Sequence of chain 1.B:
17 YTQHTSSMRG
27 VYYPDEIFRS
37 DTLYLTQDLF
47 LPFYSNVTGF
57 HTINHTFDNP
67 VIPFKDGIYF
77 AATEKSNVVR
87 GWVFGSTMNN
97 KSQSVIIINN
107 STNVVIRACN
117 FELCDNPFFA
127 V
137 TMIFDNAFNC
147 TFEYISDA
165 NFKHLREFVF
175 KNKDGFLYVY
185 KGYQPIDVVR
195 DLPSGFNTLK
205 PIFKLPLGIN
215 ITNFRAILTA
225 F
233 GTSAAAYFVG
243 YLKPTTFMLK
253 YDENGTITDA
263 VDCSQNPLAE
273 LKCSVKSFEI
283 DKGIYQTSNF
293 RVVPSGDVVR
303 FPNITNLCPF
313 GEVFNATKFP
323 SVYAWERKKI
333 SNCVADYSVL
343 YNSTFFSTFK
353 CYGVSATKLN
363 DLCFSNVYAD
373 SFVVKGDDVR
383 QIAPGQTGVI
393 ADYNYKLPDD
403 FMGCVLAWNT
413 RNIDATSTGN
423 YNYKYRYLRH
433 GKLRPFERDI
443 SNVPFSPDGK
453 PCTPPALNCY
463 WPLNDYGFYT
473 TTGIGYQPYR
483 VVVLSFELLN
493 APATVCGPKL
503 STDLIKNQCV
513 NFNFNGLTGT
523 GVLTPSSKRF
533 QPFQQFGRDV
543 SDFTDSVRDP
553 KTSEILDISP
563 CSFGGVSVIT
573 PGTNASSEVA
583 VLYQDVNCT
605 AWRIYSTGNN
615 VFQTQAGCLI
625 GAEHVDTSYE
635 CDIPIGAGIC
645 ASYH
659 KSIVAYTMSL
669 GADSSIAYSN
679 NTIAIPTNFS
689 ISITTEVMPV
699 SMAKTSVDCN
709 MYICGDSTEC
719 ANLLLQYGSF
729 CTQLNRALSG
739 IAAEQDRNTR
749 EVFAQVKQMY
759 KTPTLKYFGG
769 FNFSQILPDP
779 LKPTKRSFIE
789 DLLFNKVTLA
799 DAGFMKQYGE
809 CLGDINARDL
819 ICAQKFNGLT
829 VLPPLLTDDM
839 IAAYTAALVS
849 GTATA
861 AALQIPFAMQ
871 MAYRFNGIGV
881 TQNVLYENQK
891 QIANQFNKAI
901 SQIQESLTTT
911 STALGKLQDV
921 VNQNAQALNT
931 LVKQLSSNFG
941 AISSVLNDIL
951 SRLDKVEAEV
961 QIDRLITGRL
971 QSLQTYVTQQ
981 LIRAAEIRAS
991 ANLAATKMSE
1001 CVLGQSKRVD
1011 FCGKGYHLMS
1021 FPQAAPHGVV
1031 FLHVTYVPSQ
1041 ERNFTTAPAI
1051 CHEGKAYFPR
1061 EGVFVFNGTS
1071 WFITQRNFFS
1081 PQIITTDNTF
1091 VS

Binding-site contacts:
Ligand atom C2 contacts residue ASN106 of chain 1.B at 2.4 Å.
Ligand atom C8 contacts residue ASN106 of chain 1.B at 3.4 Å.
Ligand atom O7 contacts residue ASN106 of chain 1.B at 3.4 Å (h-bond).
Ligand atom O5 contacts residue ASN109 of chain 1.B at 3.7 Å.
Ligand atom C6 contacts residue ILE151 of chain 1.B at 4.4 Å (hydrophobic).
Ligand atom C2 contacts residue THR108 of chain 1.B at 4.1 Å.
Ligand atom N2 contacts residue THR108 of chain 1.B at 3.2 Å (h-bond).
Ligand atom O6 contacts residue VAL111 of chain 1.B at 4.4 Å.
Ligand atom C7 contacts residue THR108 of chain 1.B at 4.0 Å.
Ligand atom C8 contacts residue THR108 of chain 1.B at 3.7 Å.
Ligand atom C3 contacts residue ASN106 of chain 1.B at 3.8 Å.
Ligand atom C5 contacts residue ASN106 of chain 1.B at 3.7 Å.
Ligand atom C7 contacts residue ASN106 of chain 1.B at 3.3 Å.
Ligand atom C5 contacts residue ASN109 of chain 1.B at 3.8 Å.
Ligand atom C6 contacts residue VAL111 of chain 1.B at 4.3 Å (hydrophobic).
Ligand atom O6 contacts residue ILE151 of chain 1.B at 4.4 Å.
Ligand atom N2 contacts residue ASN106 of chain 1.B at 2.9 Å (h-bond).
Ligand atom O5 contacts residue VAL111 of chain 1.B at 4.1 Å.
Ligand atom C3 contacts residue THR108 of chain 1.B at 4.4 Å.
Ligand atom C1 contacts residue THR108 of chain 1.B at 4.1 Å.
Ligand atom O5 contacts residue ASN106 of chain 1.B at 2.4 Å (h-bond).
Ligand atom C1 contacts residue ASN109 of chain 1.B at 3.8 Å.
Ligand atom C6 contacts residue ASN109 of chain 1.B at 4.3 Å.
Ligand atom C1 contacts residue ASN106 of chain 1.B at 1.4 Å.
Ligand atom C4 contacts residue ASN106 of chain 1.B at 4.2 Å.

This protein binds this small molecule.
Small molecule (SMILES): CC(=O)N[C@@H]1[C@@H](O)[C@H](O)[C@@H](CO)O[C@H]1O